Binding-site contacts:
Ligand atom C8 contacts residue LEU368 of chain 1.B at 4.3 Å (hydrophobic).
Ligand atom C2 contacts residue ASN340 of chain 1.B at 2.5 Å.
Ligand atom O7 contacts residue ASN340 of chain 1.B at 3.9 Å.
Ligand atom C3 contacts residue ASN340 of chain 1.B at 3.9 Å.
Ligand atom C8 contacts residue ASP336 of chain 1.B at 3.9 Å.
Ligand atom C7 contacts residue ASN340 of chain 1.B at 3.9 Å.
Ligand atom C4 contacts residue ASN340 of chain 1.B at 4.2 Å.
Ligand atom O5 contacts residue ASN340 of chain 1.B at 2.3 Å (h-bond).
Ligand atom C5 contacts residue ASN340 of chain 1.B at 3.7 Å.
Ligand atom C1 contacts residue ASN340 of chain 1.B at 1.4 Å.
Ligand atom N2 contacts residue ASN340 of chain 1.B at 3.0 Å (h-bond).

This protein binds this small molecule.
Small molecule (SMILES): CC(=O)N[C@@H]1[C@@H](O)[C@H](O)[C@@H](CO)O[C@H]1O

Sequence of chain 1.B:
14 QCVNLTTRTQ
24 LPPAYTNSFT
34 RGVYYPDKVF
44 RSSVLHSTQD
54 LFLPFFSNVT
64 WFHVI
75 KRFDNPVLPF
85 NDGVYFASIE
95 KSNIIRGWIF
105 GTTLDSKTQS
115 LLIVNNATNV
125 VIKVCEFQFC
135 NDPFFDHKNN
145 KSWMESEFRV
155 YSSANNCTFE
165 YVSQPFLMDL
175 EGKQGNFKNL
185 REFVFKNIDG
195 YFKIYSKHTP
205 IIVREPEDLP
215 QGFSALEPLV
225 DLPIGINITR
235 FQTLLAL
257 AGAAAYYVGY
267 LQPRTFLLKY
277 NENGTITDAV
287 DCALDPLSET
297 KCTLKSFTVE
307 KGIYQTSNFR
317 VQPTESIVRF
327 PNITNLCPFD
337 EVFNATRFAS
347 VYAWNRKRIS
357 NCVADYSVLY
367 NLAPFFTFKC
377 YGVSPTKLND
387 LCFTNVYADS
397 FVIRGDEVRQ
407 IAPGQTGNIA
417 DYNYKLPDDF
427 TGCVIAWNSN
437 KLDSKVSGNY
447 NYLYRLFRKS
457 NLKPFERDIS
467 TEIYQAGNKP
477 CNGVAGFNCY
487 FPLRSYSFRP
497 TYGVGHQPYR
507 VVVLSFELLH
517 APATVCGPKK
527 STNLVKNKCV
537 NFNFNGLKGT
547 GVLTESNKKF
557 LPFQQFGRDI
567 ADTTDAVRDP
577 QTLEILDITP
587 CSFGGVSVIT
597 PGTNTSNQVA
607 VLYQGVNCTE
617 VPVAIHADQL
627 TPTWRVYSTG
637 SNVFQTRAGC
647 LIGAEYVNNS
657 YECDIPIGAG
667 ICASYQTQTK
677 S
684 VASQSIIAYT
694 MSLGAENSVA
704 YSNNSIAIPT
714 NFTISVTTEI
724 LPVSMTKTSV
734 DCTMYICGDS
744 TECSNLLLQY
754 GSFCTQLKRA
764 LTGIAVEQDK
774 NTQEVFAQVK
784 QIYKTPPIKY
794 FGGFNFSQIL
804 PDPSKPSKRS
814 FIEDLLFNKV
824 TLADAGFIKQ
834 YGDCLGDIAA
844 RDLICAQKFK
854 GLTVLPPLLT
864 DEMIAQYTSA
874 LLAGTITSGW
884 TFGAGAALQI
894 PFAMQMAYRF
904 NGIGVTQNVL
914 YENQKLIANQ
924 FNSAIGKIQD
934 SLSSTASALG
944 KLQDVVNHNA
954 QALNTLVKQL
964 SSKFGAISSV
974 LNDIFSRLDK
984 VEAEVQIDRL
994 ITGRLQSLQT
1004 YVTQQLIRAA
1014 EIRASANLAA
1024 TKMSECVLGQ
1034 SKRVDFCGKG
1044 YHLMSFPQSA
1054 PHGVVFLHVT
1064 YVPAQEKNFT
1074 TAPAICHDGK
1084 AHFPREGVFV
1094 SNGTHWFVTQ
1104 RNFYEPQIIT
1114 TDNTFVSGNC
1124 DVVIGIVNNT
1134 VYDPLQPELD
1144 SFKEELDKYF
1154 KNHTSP